Sequence of chain 1.A:
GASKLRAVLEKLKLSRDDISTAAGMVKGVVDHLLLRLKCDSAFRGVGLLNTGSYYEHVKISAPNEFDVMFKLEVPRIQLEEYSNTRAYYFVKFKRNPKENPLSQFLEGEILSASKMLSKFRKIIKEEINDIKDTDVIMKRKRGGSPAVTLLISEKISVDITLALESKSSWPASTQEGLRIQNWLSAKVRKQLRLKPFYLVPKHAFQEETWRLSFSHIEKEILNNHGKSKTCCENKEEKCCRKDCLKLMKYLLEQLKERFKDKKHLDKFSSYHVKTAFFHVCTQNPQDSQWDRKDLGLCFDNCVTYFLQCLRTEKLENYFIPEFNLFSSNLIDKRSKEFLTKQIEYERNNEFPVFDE

Binding-site contacts:
Ligand atom C17 contacts residue GLU355 of chain 1.A at 3.5 Å.
Ligand atom C16 contacts residue LEU5 of chain 1.A at 3.8 Å (hydrophobic).
Ligand atom C11 contacts residue GLY1 of chain 1.A at 4.1 Å.
Ligand atom C15 contacts residue PHE356 of chain 1.A at 3.8 Å (hydrophobic).
Ligand atom F13 contacts residue PHE356 of chain 1.A at 3.9 Å.
Ligand atom N7 contacts residue ASP305 of chain 1.A at 3.0 Å (salt-bridge).
Ligand atom C8 contacts residue GLY1 of chain 1.A at 4.0 Å.
Ligand atom F13 contacts residue LYS4 of chain 1.A at 3.4 Å.
Ligand atom C17 contacts residue GLY1 of chain 1.A at 3.1 Å.
Ligand atom C14 contacts residue ALA2 of chain 1.A at 3.6 Å (hydrophobic).
Ligand atom C16 contacts residue PHE356 of chain 1.A at 3.1 Å (hydrophobic).
Ligand atom O9 contacts residue GLY1 of chain 1.A at 3.9 Å.
Ligand atom C8 contacts residue ALA2 of chain 1.A at 3.3 Å (hydrophobic).
Ligand atom O9 contacts residue ALA2 of chain 1.A at 2.9 Å (h-bond).
Ligand atom C10 contacts residue ASP305 of chain 1.A at 4.0 Å.
Ligand atom N7 contacts residue GLY301 of chain 1.A at 3.4 Å (h-bond).
Ligand atom F13 contacts residue GLU355 of chain 1.A at 3.5 Å.
Ligand atom O12 contacts residue GLY1 of chain 1.A at 3.4 Å.
Ligand atom N2 contacts residue GLY301 of chain 1.A at 3.4 Å.
Ligand atom C11 contacts residue LEU5 of chain 1.A at 3.6 Å (hydrophobic).
Ligand atom C1 contacts residue LEU302 of chain 1.A at 4.0 Å (hydrophobic).
Ligand atom C17 contacts residue LEU5 of chain 1.A at 4.0 Å (hydrophobic).
Ligand atom O12 contacts residue ALA2 of chain 1.A at 3.5 Å (h-bond).
Ligand atom C11 contacts residue GLU355 of chain 1.A at 4.1 Å.
Ligand atom C17 contacts residue ALA2 of chain 1.A at 3.8 Å (hydrophobic).
Ligand atom C15 contacts residue ASP305 of chain 1.A at 3.8 Å.
Ligand atom C14 contacts residue GLU355 of chain 1.A at 3.3 Å.
Ligand atom C1 contacts residue ASP305 of chain 1.A at 3.6 Å.
Ligand atom C14 contacts residue GLY1 of chain 1.A at 3.5 Å.
Ligand atom C1 contacts residue GLY301 of chain 1.A at 3.4 Å.
Ligand atom S4 contacts residue ASP305 of chain 1.A at 3.1 Å (salt-bridge).
Ligand atom C16 contacts residue PHE304 of chain 1.A at 4.1 Å (hydrophobic).
Ligand atom C10 contacts residue GLY301 of chain 1.A at 4.0 Å.
Ligand atom F13 contacts residue LEU5 of chain 1.A at 3.4 Å.
Ligand atom N2 contacts residue ALA2 of chain 1.A at 3.9 Å.
Ligand atom C11 contacts residue PHE356 of chain 1.A at 4.0 Å (hydrophobic).
Ligand atom C15 contacts residue LEU5 of chain 1.A at 3.9 Å (hydrophobic).
Ligand atom C10 contacts residue GLU355 of chain 1.A at 4.0 Å.
Ligand atom S4 contacts residue GLY301 of chain 1.A at 3.8 Å.
Ligand atom S4 contacts residue LEU302 of chain 1.A at 3.8 Å.

The protein below binds the small molecule below.
Small molecule (SMILES): O=C(O)Cc1csc(Nc2ccc(F)cc2)n1